Sequence of chain 2.A:
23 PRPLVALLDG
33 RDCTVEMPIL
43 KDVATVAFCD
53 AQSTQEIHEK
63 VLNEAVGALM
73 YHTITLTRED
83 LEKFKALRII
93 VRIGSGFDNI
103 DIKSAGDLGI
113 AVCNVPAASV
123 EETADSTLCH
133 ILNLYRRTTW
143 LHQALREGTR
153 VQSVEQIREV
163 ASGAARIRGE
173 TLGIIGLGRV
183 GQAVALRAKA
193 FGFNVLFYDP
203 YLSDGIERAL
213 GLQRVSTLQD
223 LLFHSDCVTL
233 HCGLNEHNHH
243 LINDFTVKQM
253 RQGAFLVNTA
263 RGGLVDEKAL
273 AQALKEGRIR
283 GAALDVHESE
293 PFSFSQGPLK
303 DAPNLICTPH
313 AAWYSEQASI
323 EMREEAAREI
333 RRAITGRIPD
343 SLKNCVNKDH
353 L

The small molecule below binds the protein below.
Small molecule (SMILES): CC(C)C[C@@H](C=O)NC(=O)[C@H](C)NC(=O)[C@@H]1CCCN1C(=O)[C@@H]1CCCN1C(=O)[C@H](C)NC(=O)CNC(=O)[C@@H](NC(=O)[C@H](CCCN=C(N)N)NC(=O)[C@@H](N)CCCN=C(N)N)[C@@H](C)O

Binding-site contacts:
Ligand atom CZ contacts residue HIS226 of chain 2.A at 3.6 Å.
Ligand atom CB contacts residue LYS250 of chain 2.A at 3.4 Å.
Ligand atom CG2 contacts residue GLN254 of chain 2.A at 3.5 Å.
Ligand atom N contacts residue ARG253 of chain 2.A at 3.6 Å (salt-bridge).
Ligand atom CB contacts residue GLN254 of chain 2.A at 3.4 Å.
Ligand atom CG2 contacts residue GLY255 of chain 2.A at 3.3 Å.
Ligand atom CB contacts residue GLU172 of chain 2.A at 3.7 Å.
Ligand atom CB contacts residue MET252 of chain 2.A at 3.5 Å (hydrophobic).
Ligand atom O contacts residue LYS250 of chain 2.A at 3.7 Å.
Ligand atom CA contacts residue MET252 of chain 2.A at 3.4 Å (hydrophobic).
Ligand atom OG1 contacts residue ARG253 of chain 2.A at 2.9 Å (salt-bridge).
Ligand atom CD contacts residue LYS250 of chain 2.A at 3.1 Å.
Ligand atom O contacts residue ARG253 of chain 2.A at 3.0 Å (salt-bridge).
Ligand atom NH2 contacts residue HIS226 of chain 2.A at 3.2 Å (h-bond).
Ligand atom CB contacts residue ARG253 of chain 2.A at 3.5 Å.
Ligand atom CB contacts residue GLN251 of chain 2.A at 3.5 Å.
Ligand atom NH2 contacts residue GLY255 of chain 2.A at 2.9 Å (h-bond).
Ligand atom CD contacts residue ASP228 of chain 2.A at 3.6 Å.
Ligand atom NH1 contacts residue GLU172 of chain 2.A at 2.7 Å (salt-bridge).
Ligand atom O contacts residue ARG253 of chain 2.A at 3.0 Å (salt-bridge).
Ligand atom NE contacts residue ASP228 of chain 2.A at 3.7 Å.
Ligand atom CZ contacts residue ARG253 of chain 2.A at 3.7 Å.
Ligand atom CZ contacts residue ASP228 of chain 2.A at 3.4 Å.
Ligand atom CA contacts residue GLN254 of chain 2.A at 3.5 Å.
Ligand atom N contacts residue GLN254 of chain 2.A at 3.2 Å (h-bond).
Ligand atom CG contacts residue GLN251 of chain 2.A at 3.3 Å.
Ligand atom OG1 contacts residue ASP228 of chain 2.A at 2.6 Å (salt-bridge).
Ligand atom CD contacts residue ALA167 of chain 2.A at 3.7 Å (hydrophobic).
Ligand atom NH1 contacts residue HIS226 of chain 2.A at 3.0 Å (h-bond).
Ligand atom C contacts residue ARG253 of chain 2.A at 3.4 Å.
Ligand atom O contacts residue GLN254 of chain 2.A at 3.0 Å (h-bond).
Ligand atom NH1 contacts residue THR173 of chain 2.A at 3.5 Å (h-bond).
Ligand atom NH1 contacts residue ASP228 of chain 2.A at 2.9 Å (salt-bridge).
Ligand atom NH2 contacts residue ARG253 of chain 2.A at 3.1 Å (salt-bridge).
Ligand atom O contacts residue GLN254 of chain 2.A at 3.7 Å.
Ligand atom N contacts residue LYS250 of chain 2.A at 3.5 Å (salt-bridge).
Ligand atom C contacts residue ARG253 of chain 2.A at 3.2 Å.
Ligand atom NE contacts residue ARG253 of chain 2.A at 3.7 Å.
Ligand atom NH2 contacts residue PHE257 of chain 2.A at 3.2 Å.
Ligand atom CD contacts residue MET252 of chain 2.A at 3.5 Å (hydrophobic).